Binding-site contacts:
Ligand atom C02 contacts residue THR395 of chain 1.A at 4.1 Å.
Ligand atom S12 contacts residue BYN1 of chain 1.E at 2.7 Å (h-bond).
Ligand atom C04 contacts residue PHE437 of chain 1.A at 3.8 Å (hydrophobic).
Ligand atom C02 contacts residue TYR394 of chain 1.A at 4.1 Å (hydrophobic).
Ligand atom C05 contacts residue PHE437 of chain 1.A at 4.1 Å (hydrophobic).
Ligand atom O10 contacts residue MET283 of chain 1.A at 2.9 Å (h-bond).
Ligand atom C05 contacts residue LEU439 of chain 1.A at 4.0 Å (hydrophobic).
Ligand atom S12 contacts residue MET283 of chain 1.A at 3.3 Å (h-bond).
Ligand atom C02 contacts residue PHE437 of chain 1.A at 3.6 Å (hydrophobic).
Ligand atom C08 contacts residue LEU439 of chain 1.A at 4.1 Å (hydrophobic).
Ligand atom C04 contacts residue MET283 of chain 1.A at 4.0 Å (hydrophobic).
Ligand atom C09 contacts residue BYN1 of chain 1.E at 2.1 Å.
Ligand atom C04 contacts residue BYN1 of chain 1.E at 3.2 Å.
Ligand atom C01 contacts residue GLN190 of chain 1.A at 3.7 Å.
Ligand atom C03 contacts residue ILE327 of chain 1.A at 4.1 Å (hydrophobic).
Ligand atom C03 contacts residue BYN1 of chain 1.E at 3.5 Å.
Ligand atom C06 contacts residue BYN1 of chain 1.E at 3.2 Å.
Ligand atom C07 contacts residue BYN1 of chain 1.E at 2.3 Å.
Ligand atom O10 contacts residue BYN1 of chain 1.E at 3.0 Å (h-bond).
Ligand atom C07 contacts residue LEU439 of chain 1.A at 3.6 Å (hydrophobic).
Ligand atom O10 contacts residue GLU282 of chain 1.A at 3.4 Å.
Ligand atom C09 contacts residue ARG173 of chain 1.A at 4.0 Å.
Ligand atom C01 contacts residue PHE437 of chain 1.A at 3.6 Å (hydrophobic).
Ligand atom C03 contacts residue PHE437 of chain 1.A at 3.4 Å (hydrophobic).
Ligand atom O11 contacts residue ARG173 of chain 1.A at 3.2 Å (salt-bridge).
Ligand atom C07 contacts residue LEU185 of chain 1.A at 3.8 Å (hydrophobic).
Ligand atom O11 contacts residue GLU282 of chain 1.A at 3.7 Å.
Ligand atom C01 contacts residue BYN1 of chain 1.E at 3.1 Å.
Ligand atom C02 contacts residue GLN190 of chain 1.A at 3.7 Å.
Ligand atom C09 contacts residue GLU282 of chain 1.A at 3.5 Å.
Ligand atom S12 contacts residue ILE327 of chain 1.A at 3.8 Å.
Ligand atom C06 contacts residue PHE437 of chain 1.A at 3.9 Å (hydrophobic).
Ligand atom C02 contacts residue BYN1 of chain 1.E at 3.3 Å.
Ligand atom O11 contacts residue BYN1 of chain 1.E at 2.1 Å (h-bond).
Ligand atom C01 contacts residue TYR394 of chain 1.A at 3.9 Å (hydrophobic).
Ligand atom C09 contacts residue MET283 of chain 1.A at 4.0 Å (hydrophobic).
Ligand atom O11 contacts residue PHE280 of chain 1.A at 3.6 Å.
Ligand atom C05 contacts residue BYN1 of chain 1.E at 3.1 Å.
Ligand atom C06 contacts residue ILE187 of chain 1.A at 4.0 Å (hydrophobic).
Ligand atom C08 contacts residue BYN1 of chain 1.E at 1.8 Å.

Sequence of chain 1.A:
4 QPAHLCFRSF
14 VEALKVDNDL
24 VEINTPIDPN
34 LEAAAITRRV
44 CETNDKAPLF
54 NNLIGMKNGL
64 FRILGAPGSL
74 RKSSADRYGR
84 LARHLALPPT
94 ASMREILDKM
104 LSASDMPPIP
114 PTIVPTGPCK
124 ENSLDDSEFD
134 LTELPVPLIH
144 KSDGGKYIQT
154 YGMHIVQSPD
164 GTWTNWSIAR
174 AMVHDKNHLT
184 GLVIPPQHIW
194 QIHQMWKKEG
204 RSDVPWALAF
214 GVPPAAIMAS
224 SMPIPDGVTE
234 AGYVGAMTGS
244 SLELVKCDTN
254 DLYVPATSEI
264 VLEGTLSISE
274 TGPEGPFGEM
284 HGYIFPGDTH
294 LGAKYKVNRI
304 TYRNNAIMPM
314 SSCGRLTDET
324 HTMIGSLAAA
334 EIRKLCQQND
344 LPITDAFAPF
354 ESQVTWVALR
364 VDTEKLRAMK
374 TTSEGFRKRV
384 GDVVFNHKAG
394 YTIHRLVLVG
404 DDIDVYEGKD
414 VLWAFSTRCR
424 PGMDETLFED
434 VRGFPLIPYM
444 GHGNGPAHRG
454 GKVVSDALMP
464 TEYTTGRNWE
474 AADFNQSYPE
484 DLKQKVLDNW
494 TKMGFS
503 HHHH

This protein binds this small molecule.
Small molecule (SMILES): O=C(O)c1cc2ccccc2s1